This small molecule binds to this protein.
Small molecule (SMILES): CCCC[C@H](NC(=O)[C@H](C)NC(=O)[C@H](CCC(=O)O)NC(=O)[C@H](Cc1ccccc1)NC[C@H](CC(C)C)NC(=O)[C@@H](NC(=O)[C@@H](N)CCCNC(N)=[NH2+])C(C)C)C(N)=O

Sequence of chain 1.B:
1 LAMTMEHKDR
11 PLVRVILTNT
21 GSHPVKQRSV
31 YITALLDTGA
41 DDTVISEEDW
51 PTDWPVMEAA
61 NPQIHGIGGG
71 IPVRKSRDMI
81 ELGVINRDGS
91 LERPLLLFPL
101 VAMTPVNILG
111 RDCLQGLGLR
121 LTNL

Binding-site contacts:
Ligand atom CE2 contacts residue VAL106 of chain 1.B at 3.5 Å (hydrophobic).
Ligand atom OE2 contacts residue ILE64 of chain 1.A at 3.3 Å.
Ligand atom CA3 contacts residue GLY39 of chain 1.A at 3.6 Å.
Ligand atom N7 contacts residue HIS65 of chain 1.A at 2.9 Å (h-bond).
Ligand atom O5 contacts residue GLN63 of chain 1.A at 3.5 Å (h-bond).
Ligand atom O3 contacts residue GLY39 of chain 1.A at 3.3 Å (h-bond).
Ligand atom CD21 contacts residue GLY39 of chain 1.A at 3.5 Å.
Ligand atom CE2 contacts residue LEU35 of chain 1.B at 3.5 Å (hydrophobic).
Ligand atom CZ1 contacts residue VAL106 of chain 1.B at 3.6 Å (hydrophobic).
Ligand atom CA contacts residue GLN63 of chain 1.B at 3.2 Å.
Ligand atom O3 contacts residue ASP41 of chain 1.A at 3.0 Å (salt-bridge).
Ligand atom CD21 contacts residue LEU35 of chain 1.B at 3.4 Å (hydrophobic).
Ligand atom C6 contacts residue HIS65 of chain 1.A at 3.3 Å.
Ligand atom CD3 contacts residue ASP42 of chain 1.A at 3.5 Å.
Ligand atom O1 contacts residue GLY66 of chain 1.B at 3.3 Å.
Ligand atom O1 contacts residue HIS65 of chain 1.B at 3.6 Å.
Ligand atom O4 contacts residue ILE64 of chain 1.A at 3.5 Å.
Ligand atom OE2 contacts residue ASP42 of chain 1.A at 2.7 Å (salt-bridge).
Ligand atom O contacts residue ASP41 of chain 1.B at 3.2 Å (salt-bridge).
Ligand atom OE1 contacts residue ASP42 of chain 1.A at 2.9 Å (salt-bridge).
Ligand atom O2 contacts residue GLY66 of chain 1.A at 3.5 Å.
Ligand atom O4 contacts residue HIS65 of chain 1.A at 3.1 Å (h-bond).
Ligand atom O2 contacts residue ILE67 of chain 1.B at 3.1 Å.
Ligand atom N6 contacts residue ASP42 of chain 1.A at 3.5 Å (salt-bridge).
Ligand atom N2 contacts residue GLY39 of chain 1.B at 3.4 Å (h-bond).
Ligand atom O1 contacts residue ILE67 of chain 1.A at 3.2 Å.
Ligand atom CG1 contacts residue ALA40 of chain 1.B at 3.5 Å (hydrophobic).
Ligand atom O3 contacts residue ALA40 of chain 1.A at 3.5 Å.
Ligand atom O5 contacts residue ASN61 of chain 1.A at 3.5 Å (h-bond).
Ligand atom N4 contacts residue GLY39 of chain 1.A at 3.0 Å (h-bond).
Ligand atom N contacts residue GLN63 of chain 1.B at 2.5 Å (h-bond).
Ligand atom CD1 contacts residue LEU35 of chain 1.A at 3.6 Å (hydrophobic).
Ligand atom C2 contacts residue ASP37 of chain 1.A at 3.1 Å.
Ligand atom O5 contacts residue HIS65 of chain 1.A at 3.1 Å (h-bond).
Ligand atom CE contacts residue ASN61 of chain 1.A at 3.3 Å.
Ligand atom N5 contacts residue HIS65 of chain 1.A at 3.1 Å (h-bond).
Ligand atom CB2 contacts residue ASP37 of chain 1.A at 3.5 Å.
Ligand atom CG2 contacts residue ALA40 of chain 1.B at 3.6 Å (hydrophobic).
Ligand atom NH1 contacts residue PRO105 of chain 1.A at 3.4 Å.
Ligand atom N1 contacts residue HIS65 of chain 1.B at 3.1 Å (h-bond).

Sequence of chain 1.A:
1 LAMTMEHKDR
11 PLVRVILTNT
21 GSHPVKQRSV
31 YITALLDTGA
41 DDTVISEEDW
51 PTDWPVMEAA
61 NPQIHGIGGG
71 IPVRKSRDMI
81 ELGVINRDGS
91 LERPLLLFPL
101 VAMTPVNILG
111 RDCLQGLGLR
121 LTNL